Binding-site contacts:
Ligand atom O14 contacts residue GLY28 of chain 1.A at 3.1 Å.
Ligand atom N26 contacts residue ASP183 of chain 1.A at 3.8 Å.
Ligand atom O25 contacts residue VAL86 of chain 1.A at 3.6 Å.
Ligand atom CL contacts residue LYS55 of chain 1.A at 3.8 Å.
Ligand atom C29 contacts residue PHE184 of chain 1.A at 3.7 Å (hydrophobic).
Ligand atom C13 contacts residue GLY28 of chain 1.A at 3.5 Å.
Ligand atom C8 contacts residue LEU172 of chain 1.A at 3.5 Å (hydrophobic).
Ligand atom C13 contacts residue GOL1 of chain 1.K at 3.8 Å.
Ligand atom O25 contacts residue ASP183 of chain 1.A at 2.8 Å (salt-bridge).
Ligand atom C1 contacts residue LYS107 of chain 1.A at 3.4 Å.
Ligand atom C7 contacts residue GLU104 of chain 1.A at 3.2 Å.
Ligand atom C7 contacts residue CYS106 of chain 1.A at 3.6 Å (hydrophobic).
Ligand atom C8 contacts residue ALA53 of chain 1.A at 3.6 Å (hydrophobic).
Ligand atom C21 contacts residue ASP183 of chain 1.A at 3.4 Å.
Ligand atom N23 contacts residue ASP183 of chain 1.A at 3.7 Å.
Ligand atom N23 contacts residue GLU72 of chain 1.A at 3.0 Å (salt-bridge).
Ligand atom N6 contacts residue CYS106 of chain 1.A at 2.9 Å (h-bond).
Ligand atom C7 contacts residue ALA53 of chain 1.A at 3.5 Å (hydrophobic).
Ligand atom C24 contacts residue GLU72 of chain 1.A at 3.4 Å.
Ligand atom C9 contacts residue LEU172 of chain 1.A at 3.5 Å (hydrophobic).
Ligand atom CL contacts residue VAL103 of chain 1.A at 3.8 Å.
Ligand atom O25 contacts residue CYS182 of chain 1.A at 3.2 Å.
Ligand atom N15 contacts residue GLY28 of chain 1.A at 3.3 Å (h-bond).
Ligand atom O14 contacts residue GOL1 of chain 1.K at 2.6 Å (h-bond).
Ligand atom C28 contacts residue PHE184 of chain 1.A at 3.3 Å (hydrophobic).
Ligand atom C10 contacts residue LEU172 of chain 1.A at 3.7 Å (hydrophobic).
Ligand atom C29 contacts residue ILE75 of chain 1.A at 3.6 Å (hydrophobic).
Ligand atom C13 contacts residue LEU27 of chain 1.A at 3.8 Å (hydrophobic).
Ligand atom C27 contacts residue LEU186 of chain 1.A at 3.7 Å (hydrophobic).
Ligand atom N26 contacts residue GLU72 of chain 1.A at 2.9 Å (salt-bridge).
Ligand atom O16 contacts residue GOL1 of chain 1.K at 3.8 Å.
Ligand atom C24 contacts residue ASP183 of chain 1.A at 3.4 Å.
Ligand atom O2 contacts residue GLY109 of chain 1.A at 3.7 Å.
Ligand atom C7 contacts residue LEU172 of chain 1.A at 3.7 Å (hydrophobic).
Ligand atom C27 contacts residue ASP183 of chain 1.A at 3.7 Å.
Ligand atom C1 contacts residue CYS106 of chain 1.A at 3.5 Å (hydrophobic).
Ligand atom C21 contacts residue CYS182 of chain 1.A at 3.6 Å (hydrophobic).
Ligand atom C4 contacts residue CYS106 of chain 1.A at 3.1 Å (hydrophobic).
Ligand atom N6 contacts residue PHE105 of chain 1.A at 3.7 Å.
Ligand atom C28 contacts residue LEU76 of chain 1.A at 3.8 Å (hydrophobic).

The small molecule below binds the protein below.
Small molecule (SMILES): COc1cc2nccc(Oc3ccc(NC(=O)NC4CC4)c(Cl)c3)c2cc1C(N)=O

Sequence of chain 1.A:
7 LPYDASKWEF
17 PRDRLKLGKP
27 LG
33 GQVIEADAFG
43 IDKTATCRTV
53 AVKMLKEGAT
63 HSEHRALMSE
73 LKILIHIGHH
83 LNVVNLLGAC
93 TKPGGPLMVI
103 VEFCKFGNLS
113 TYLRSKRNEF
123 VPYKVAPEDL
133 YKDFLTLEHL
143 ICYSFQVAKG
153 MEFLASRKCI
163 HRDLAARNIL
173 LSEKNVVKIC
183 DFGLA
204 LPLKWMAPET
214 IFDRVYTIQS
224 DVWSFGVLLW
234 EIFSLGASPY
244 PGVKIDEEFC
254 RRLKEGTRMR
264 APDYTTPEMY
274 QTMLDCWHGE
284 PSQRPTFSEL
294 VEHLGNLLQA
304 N